Sequence of chain 26.E:
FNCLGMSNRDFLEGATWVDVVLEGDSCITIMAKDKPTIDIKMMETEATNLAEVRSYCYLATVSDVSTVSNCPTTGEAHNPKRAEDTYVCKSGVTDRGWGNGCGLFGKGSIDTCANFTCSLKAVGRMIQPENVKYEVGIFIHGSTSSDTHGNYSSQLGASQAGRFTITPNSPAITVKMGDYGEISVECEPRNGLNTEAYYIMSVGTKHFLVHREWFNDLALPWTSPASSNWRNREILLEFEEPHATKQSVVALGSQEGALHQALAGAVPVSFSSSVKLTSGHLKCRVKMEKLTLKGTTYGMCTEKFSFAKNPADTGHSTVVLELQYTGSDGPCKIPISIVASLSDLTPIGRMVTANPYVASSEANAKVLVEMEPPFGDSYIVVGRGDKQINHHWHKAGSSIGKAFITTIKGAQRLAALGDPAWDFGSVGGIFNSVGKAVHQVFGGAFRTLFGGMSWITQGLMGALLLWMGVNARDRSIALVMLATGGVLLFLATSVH

A protein and the small-molecule ligand that binds it are described below.
Small molecule (SMILES): CC(=O)N[C@@H]1[C@@H](O)[C@H](O)[C@@H](CO)O[C@H]1O

Binding-site contacts:
Ligand atom O5 contacts residue SER157 of chain 26.E at 4.0 Å.
Ligand atom C1 contacts residue SER156 of chain 26.E at 4.0 Å.
Ligand atom C7 contacts residue ASN154 of chain 26.E at 3.3 Å.
Ligand atom O5 contacts residue ASN154 of chain 26.E at 2.4 Å (h-bond).
Ligand atom O7 contacts residue ASN154 of chain 26.E at 3.5 Å (h-bond).
Ligand atom C3 contacts residue ASN154 of chain 26.E at 3.8 Å.
Ligand atom C5 contacts residue ASN154 of chain 26.E at 3.6 Å.
Ligand atom C8 contacts residue ASN154 of chain 26.E at 3.7 Å.
Ligand atom N2 contacts residue ASN154 of chain 26.E at 2.8 Å (h-bond).
Ligand atom C2 contacts residue ASN154 of chain 26.E at 2.5 Å.
Ligand atom C1 contacts residue SER157 of chain 26.E at 4.3 Å.
Ligand atom C1 contacts residue ASN154 of chain 26.E at 1.4 Å.
Ligand atom C4 contacts residue ASN154 of chain 26.E at 4.2 Å.
Ligand atom O6 contacts residue SER157 of chain 26.E at 4.2 Å.